Sequence of chain 1.D:
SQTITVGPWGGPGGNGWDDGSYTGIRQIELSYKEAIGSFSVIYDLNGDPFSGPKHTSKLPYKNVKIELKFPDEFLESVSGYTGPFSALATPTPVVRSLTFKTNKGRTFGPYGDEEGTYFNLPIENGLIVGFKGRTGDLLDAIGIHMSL

The protein below binds the small molecule below.
Small molecule (SMILES): OC[C@H]1O[C@H](O)[C@@H](O)[C@@H](O)[C@@H]1O

Binding-site contacts:
Ligand atom O6 contacts residue GLY137 of chain 1.D at 3.3 Å.
Ligand atom O4 contacts residue THR91 of chain 1.D at 3.3 Å.
Ligand atom O4 contacts residue ASP141 of chain 1.D at 2.8 Å (salt-bridge).
Ligand atom C4 contacts residue ASP141 of chain 1.D at 3.6 Å.
Ligand atom C3 contacts residue GLY15 of chain 1.D at 4.1 Å.
Ligand atom C4 contacts residue THR91 of chain 1.D at 4.3 Å.
Ligand atom C6 contacts residue LEU89 of chain 1.D at 3.9 Å (hydrophobic).
Ligand atom C6 contacts residue LEU139 of chain 1.D at 3.5 Å (hydrophobic).
Ligand atom O5 contacts residue GLY137 of chain 1.D at 4.1 Å.
Ligand atom O6 contacts residue LEU139 of chain 1.D at 3.0 Å (h-bond).
Ligand atom O3 contacts residue GLY14 of chain 1.D at 4.3 Å.
Ligand atom O4 contacts residue THR93 of chain 1.D at 3.8 Å.
Ligand atom O2 contacts residue GLY15 of chain 1.D at 4.3 Å.
Ligand atom C4 contacts residue GLY15 of chain 1.D at 3.7 Å.
Ligand atom O4 contacts residue GLY15 of chain 1.D at 3.6 Å.
Ligand atom O5 contacts residue ASP138 of chain 1.D at 3.2 Å (salt-bridge).
Ligand atom O2 contacts residue ASP138 of chain 1.D at 4.1 Å.
Ligand atom C5 contacts residue LEU89 of chain 1.D at 4.4 Å (hydrophobic).
Ligand atom O1 contacts residue THR91 of chain 1.D at 4.1 Å.
Ligand atom O3 contacts residue GLY15 of chain 1.D at 3.3 Å (h-bond).
Ligand atom O6 contacts residue ASP141 of chain 1.D at 2.7 Å (salt-bridge).
Ligand atom O1 contacts residue LEU89 of chain 1.D at 4.4 Å.
Ligand atom C6 contacts residue GLY137 of chain 1.D at 4.5 Å.
Ligand atom O4 contacts residue GLY14 of chain 1.D at 3.7 Å.
Ligand atom C3 contacts residue THR91 of chain 1.D at 4.3 Å.
Ligand atom C4 contacts residue GLY137 of chain 1.D at 4.4 Å.
Ligand atom C6 contacts residue ASP138 of chain 1.D at 3.6 Å.
Ligand atom O2 contacts residue GLY137 of chain 1.D at 3.6 Å.
Ligand atom C1 contacts residue ASP138 of chain 1.D at 3.6 Å.
Ligand atom C5 contacts residue ASP141 of chain 1.D at 4.2 Å.
Ligand atom C5 contacts residue ASP138 of chain 1.D at 4.0 Å.
Ligand atom O1 contacts residue ASP138 of chain 1.D at 4.0 Å.
Ligand atom O6 contacts residue ASP138 of chain 1.D at 2.8 Å (salt-bridge).
Ligand atom C6 contacts residue ASP141 of chain 1.D at 3.6 Å.